The small molecule below binds the protein below.
Small molecule (SMILES): CC(=O)N[C@@H]1[C@@H](O)[C@H](O)[C@@H](CO)O[C@H]1O

Binding-site contacts:
Ligand atom C4 contacts residue ARG246 of chain 1.B at 4.2 Å.
Ligand atom O3 contacts residue CYS306 of chain 1.B at 3.5 Å (h-bond).
Ligand atom C3 contacts residue ARG246 of chain 1.B at 4.3 Å.
Ligand atom O3 contacts residue ARG246 of chain 1.B at 3.6 Å (salt-bridge).
Ligand atom C2 contacts residue VAL307 of chain 1.B at 4.2 Å (hydrophobic).
Ligand atom C6 contacts residue NAG1 of chain 1.Z at 3.6 Å.
Ligand atom O3 contacts residue SER308 of chain 1.B at 4.4 Å.
Ligand atom C5 contacts residue ASN146 of chain 1.B at 3.6 Å.
Ligand atom C7 contacts residue ASN146 of chain 1.B at 3.4 Å.
Ligand atom C8 contacts residue SER308 of chain 1.B at 3.5 Å.
Ligand atom C4 contacts residue VAL307 of chain 1.B at 3.9 Å (hydrophobic).
Ligand atom O5 contacts residue NAG1 of chain 1.Z at 3.1 Å (h-bond).
Ligand atom N2 contacts residue ASN146 of chain 1.B at 2.8 Å (h-bond).
Ligand atom O7 contacts residue ASN146 of chain 1.B at 3.8 Å.
Ligand atom O4 contacts residue ARG246 of chain 1.B at 3.2 Å (salt-bridge).
Ligand atom C8 contacts residue LEU145 of chain 1.B at 3.4 Å (hydrophobic).
Ligand atom C3 contacts residue VAL307 of chain 1.B at 3.6 Å (hydrophobic).
Ligand atom O6 contacts residue ASP95 of chain 1.B at 4.2 Å.
Ligand atom C8 contacts residue ASN146 of chain 1.B at 4.3 Å.
Ligand atom O5 contacts residue VAL307 of chain 1.B at 4.2 Å.
Ligand atom C2 contacts residue ASN146 of chain 1.B at 2.3 Å.
Ligand atom C3 contacts residue ASN146 of chain 1.B at 3.7 Å.
Ligand atom C1 contacts residue SER308 of chain 1.B at 3.5 Å.
Ligand atom O5 contacts residue LYS136 of chain 1.B at 4.3 Å.
Ligand atom C8 contacts residue VAL138 of chain 1.B at 4.0 Å (hydrophobic).
Ligand atom C1 contacts residue ASN146 of chain 1.B at 1.4 Å.
Ligand atom C1 contacts residue VAL307 of chain 1.B at 3.9 Å (hydrophobic).
Ligand atom N2 contacts residue SER308 of chain 1.B at 2.4 Å (h-bond).
Ligand atom C2 contacts residue SER308 of chain 1.B at 3.3 Å.
Ligand atom C5 contacts residue NAG1 of chain 1.Z at 3.6 Å.
Ligand atom O6 contacts residue LYS136 of chain 1.B at 4.0 Å.
Ligand atom C7 contacts residue SER308 of chain 1.B at 3.4 Å.
Ligand atom C4 contacts residue ASN146 of chain 1.B at 4.2 Å.
Ligand atom O5 contacts residue ASN146 of chain 1.B at 2.4 Å (h-bond).
Ligand atom C3 contacts residue SER308 of chain 1.B at 3.7 Å.
Ligand atom C1 contacts residue NAG1 of chain 1.Z at 3.8 Å.
Ligand atom O7 contacts residue ASN244 of chain 1.B at 4.3 Å.
Ligand atom O4 contacts residue VAL307 of chain 1.B at 3.9 Å.
Ligand atom C5 contacts residue VAL307 of chain 1.B at 3.6 Å (hydrophobic).
Ligand atom O7 contacts residue PRO96 of chain 1.B at 4.2 Å.

Sequence of chain 1.B:
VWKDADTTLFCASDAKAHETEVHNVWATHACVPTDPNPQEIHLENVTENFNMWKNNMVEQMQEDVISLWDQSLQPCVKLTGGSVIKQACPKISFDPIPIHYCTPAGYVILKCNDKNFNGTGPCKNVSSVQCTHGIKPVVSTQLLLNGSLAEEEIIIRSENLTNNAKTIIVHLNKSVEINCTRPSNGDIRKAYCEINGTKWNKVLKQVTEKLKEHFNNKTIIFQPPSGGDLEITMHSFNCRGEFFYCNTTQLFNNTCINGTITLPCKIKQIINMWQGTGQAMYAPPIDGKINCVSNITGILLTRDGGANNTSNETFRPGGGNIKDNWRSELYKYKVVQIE